Sequence of chain 3.A:
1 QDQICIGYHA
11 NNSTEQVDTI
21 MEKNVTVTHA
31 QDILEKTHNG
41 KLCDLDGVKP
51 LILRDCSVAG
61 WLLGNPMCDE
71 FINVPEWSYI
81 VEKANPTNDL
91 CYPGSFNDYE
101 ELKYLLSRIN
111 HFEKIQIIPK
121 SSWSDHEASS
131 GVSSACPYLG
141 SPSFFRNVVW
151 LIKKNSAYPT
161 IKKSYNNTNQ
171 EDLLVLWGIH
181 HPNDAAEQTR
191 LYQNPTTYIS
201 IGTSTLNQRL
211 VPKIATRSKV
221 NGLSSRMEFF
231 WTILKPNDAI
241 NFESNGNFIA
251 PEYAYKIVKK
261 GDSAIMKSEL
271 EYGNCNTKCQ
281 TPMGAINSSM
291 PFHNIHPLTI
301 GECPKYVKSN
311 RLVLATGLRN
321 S

A protein and the small-molecule ligand that binds it are described below.
Small molecule (SMILES): CC(=O)N[C@H]1[C@H]([C@H](O)[C@H](O)CO)O[C@@](O[C@@H]2[C@@H](O)[C@H](O)O[C@H](CO)[C@@H]2O)(C(=O)O)C[C@@H]1O

Binding-site contacts:
Ligand atom O1 contacts residue SER134 of chain 3.A at 3.9 Å.
Ligand atom C11 contacts residue VAL132 of chain 3.A at 3.8 Å (hydrophobic).
Ligand atom O9 contacts residue GLU187 of chain 3.A at 3.6 Å (salt-bridge).
Ligand atom O3 contacts residue SER134 of chain 3.A at 4.0 Å.
Ligand atom O10 contacts residue LEU191 of chain 3.A at 3.7 Å.
Ligand atom C5 contacts residue VAL132 of chain 3.A at 3.7 Å (hydrophobic).
Ligand atom C11 contacts residue GLY131 of chain 3.A at 3.8 Å.
Ligand atom N5 contacts residue VAL132 of chain 3.A at 2.9 Å (h-bond).
Ligand atom C7 contacts residue TRP150 of chain 3.A at 3.9 Å (hydrophobic).
Ligand atom O6 contacts residue GLY222 of chain 3.A at 3.9 Å.
Ligand atom O1B contacts residue LEU223 of chain 3.A at 4.1 Å.
Ligand atom O8 contacts residue TYR92 of chain 3.A at 3.4 Å (h-bond).
Ligand atom O9 contacts residue HIS180 of chain 3.A at 3.5 Å (h-bond).
Ligand atom C11 contacts residue SER130 of chain 3.A at 3.1 Å.
Ligand atom O7 contacts residue ARG190 of chain 3.A at 2.8 Å (salt-bridge).
Ligand atom C9 contacts residue GLU187 of chain 3.A at 3.3 Å.
Ligand atom O10 contacts residue ARG190 of chain 3.A at 3.8 Å.
Ligand atom C1 contacts residue SER133 of chain 3.A at 3.7 Å.
Ligand atom C4 contacts residue VAL132 of chain 3.A at 3.7 Å (hydrophobic).
Ligand atom C8 contacts residue TYR92 of chain 3.A at 4.1 Å (hydrophobic).
Ligand atom C6 contacts residue VAL132 of chain 3.A at 4.1 Å (hydrophobic).
Ligand atom C10 contacts residue SER130 of chain 3.A at 3.8 Å.
Ligand atom O9 contacts residue SER225 of chain 3.A at 3.8 Å.
Ligand atom O1B contacts residue SER134 of chain 3.A at 3.4 Å (h-bond).
Ligand atom C2 contacts residue SER134 of chain 3.A at 4.1 Å.
Ligand atom C9 contacts residue SER225 of chain 3.A at 4.0 Å.
Ligand atom O9 contacts residue TRP150 of chain 3.A at 3.1 Å.
Ligand atom C9 contacts residue ARG190 of chain 3.A at 4.0 Å.
Ligand atom O1A contacts residue VAL132 of chain 3.A at 4.0 Å.
Ligand atom O1A contacts residue SER134 of chain 3.A at 2.6 Å (h-bond).
Ligand atom O1A contacts residue SER133 of chain 3.A at 3.3 Å.
Ligand atom C2 contacts residue SER134 of chain 3.A at 3.2 Å.
Ligand atom O9 contacts residue TYR92 of chain 3.A at 2.5 Å (h-bond).
Ligand atom C9 contacts residue TYR92 of chain 3.A at 3.5 Å (hydrophobic).
Ligand atom C11 contacts residue TRP150 of chain 3.A at 3.4 Å (hydrophobic).
Ligand atom O1B contacts residue SER133 of chain 3.A at 3.0 Å (h-bond).
Ligand atom C10 contacts residue TRP150 of chain 3.A at 4.0 Å (hydrophobic).
Ligand atom C1 contacts residue SER134 of chain 3.A at 3.1 Å.
Ligand atom O2 contacts residue SER134 of chain 3.A at 3.0 Å (h-bond).
Ligand atom C10 contacts residue VAL132 of chain 3.A at 3.8 Å (hydrophobic).